Sequence of chain 1.B:
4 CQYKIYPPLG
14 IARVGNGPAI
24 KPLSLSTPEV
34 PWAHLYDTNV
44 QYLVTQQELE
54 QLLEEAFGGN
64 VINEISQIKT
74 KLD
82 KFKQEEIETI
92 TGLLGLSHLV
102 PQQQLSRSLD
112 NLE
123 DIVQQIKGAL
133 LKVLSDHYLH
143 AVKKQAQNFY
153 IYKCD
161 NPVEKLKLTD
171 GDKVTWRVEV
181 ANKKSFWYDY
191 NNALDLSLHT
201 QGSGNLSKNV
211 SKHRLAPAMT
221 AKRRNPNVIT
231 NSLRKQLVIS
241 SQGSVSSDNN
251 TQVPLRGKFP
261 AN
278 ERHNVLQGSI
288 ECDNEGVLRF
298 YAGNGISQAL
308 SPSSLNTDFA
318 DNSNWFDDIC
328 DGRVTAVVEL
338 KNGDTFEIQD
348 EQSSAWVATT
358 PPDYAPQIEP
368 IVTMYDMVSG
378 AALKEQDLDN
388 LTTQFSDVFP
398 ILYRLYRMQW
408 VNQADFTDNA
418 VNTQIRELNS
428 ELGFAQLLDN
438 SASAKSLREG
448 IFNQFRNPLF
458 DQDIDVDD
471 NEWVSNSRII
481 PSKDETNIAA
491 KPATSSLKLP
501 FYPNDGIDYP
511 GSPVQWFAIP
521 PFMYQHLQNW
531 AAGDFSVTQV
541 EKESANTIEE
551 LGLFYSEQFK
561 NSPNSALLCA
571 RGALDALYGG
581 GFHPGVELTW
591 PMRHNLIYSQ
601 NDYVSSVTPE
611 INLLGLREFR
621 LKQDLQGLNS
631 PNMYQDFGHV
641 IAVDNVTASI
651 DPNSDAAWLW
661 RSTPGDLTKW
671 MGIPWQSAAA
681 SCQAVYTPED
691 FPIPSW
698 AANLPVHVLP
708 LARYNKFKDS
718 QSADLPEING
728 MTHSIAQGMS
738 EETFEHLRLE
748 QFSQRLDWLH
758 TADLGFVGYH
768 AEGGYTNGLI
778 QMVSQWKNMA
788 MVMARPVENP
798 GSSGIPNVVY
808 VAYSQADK

Binding-site contacts:
Ligand atom OXT contacts residue TYR772 of chain 1.A at 4.5 Å.
Ligand atom N contacts residue TRQ697 of chain 1.A at 2.3 Å (h-bond).
Ligand atom CA contacts residue HIS583 of chain 1.A at 4.1 Å.
Ligand atom O contacts residue PHE316 of chain 1.A at 3.8 Å.
Ligand atom N contacts residue TRP696 of chain 1.A at 4.0 Å.
Ligand atom O contacts residue SER681 of chain 1.A at 4.4 Å.
Ligand atom O contacts residue HIS583 of chain 1.A at 3.2 Å (h-bond).
Ligand atom OXT contacts residue HIS767 of chain 1.B at 2.5 Å (h-bond).
Ligand atom N contacts residue HIS583 of chain 1.A at 3.0 Å (h-bond).
Ligand atom C contacts residue TRP696 of chain 1.A at 3.9 Å (hydrophobic).
Ligand atom O contacts residue TYR766 of chain 1.B at 2.5 Å (h-bond).
Ligand atom OXT contacts residue TRP696 of chain 1.A at 4.0 Å.
Ligand atom CA contacts residue TRQ697 of chain 1.A at 3.7 Å.
Ligand atom C contacts residue HIS767 of chain 1.B at 3.3 Å.
Ligand atom OXT contacts residue SER681 of chain 1.A at 2.8 Å (h-bond).
Ligand atom N contacts residue SER681 of chain 1.A at 4.3 Å.
Ligand atom N contacts residue PHE316 of chain 1.A at 4.4 Å.
Ligand atom C contacts residue SER681 of chain 1.A at 3.4 Å.
Ligand atom C contacts residue HIS583 of chain 1.A at 4.3 Å.
Ligand atom O contacts residue HIS767 of chain 1.B at 3.5 Å (h-bond).
Ligand atom CA contacts residue SER681 of chain 1.A at 3.1 Å.
Ligand atom CA contacts residue PHE316 of chain 1.A at 4.1 Å (hydrophobic).
Ligand atom OXT contacts residue TYR766 of chain 1.B at 3.2 Å.
Ligand atom CA contacts residue CYS682 of chain 1.A at 4.2 Å (hydrophobic).
Ligand atom CA contacts residue TRP696 of chain 1.A at 4.0 Å (hydrophobic).
Ligand atom O contacts residue TRP696 of chain 1.A at 4.0 Å.
Ligand atom C contacts residue TYR766 of chain 1.B at 3.4 Å (hydrophobic).
Ligand atom C contacts residue PHE316 of chain 1.A at 4.0 Å (hydrophobic).

Sequence of chain 1.A:
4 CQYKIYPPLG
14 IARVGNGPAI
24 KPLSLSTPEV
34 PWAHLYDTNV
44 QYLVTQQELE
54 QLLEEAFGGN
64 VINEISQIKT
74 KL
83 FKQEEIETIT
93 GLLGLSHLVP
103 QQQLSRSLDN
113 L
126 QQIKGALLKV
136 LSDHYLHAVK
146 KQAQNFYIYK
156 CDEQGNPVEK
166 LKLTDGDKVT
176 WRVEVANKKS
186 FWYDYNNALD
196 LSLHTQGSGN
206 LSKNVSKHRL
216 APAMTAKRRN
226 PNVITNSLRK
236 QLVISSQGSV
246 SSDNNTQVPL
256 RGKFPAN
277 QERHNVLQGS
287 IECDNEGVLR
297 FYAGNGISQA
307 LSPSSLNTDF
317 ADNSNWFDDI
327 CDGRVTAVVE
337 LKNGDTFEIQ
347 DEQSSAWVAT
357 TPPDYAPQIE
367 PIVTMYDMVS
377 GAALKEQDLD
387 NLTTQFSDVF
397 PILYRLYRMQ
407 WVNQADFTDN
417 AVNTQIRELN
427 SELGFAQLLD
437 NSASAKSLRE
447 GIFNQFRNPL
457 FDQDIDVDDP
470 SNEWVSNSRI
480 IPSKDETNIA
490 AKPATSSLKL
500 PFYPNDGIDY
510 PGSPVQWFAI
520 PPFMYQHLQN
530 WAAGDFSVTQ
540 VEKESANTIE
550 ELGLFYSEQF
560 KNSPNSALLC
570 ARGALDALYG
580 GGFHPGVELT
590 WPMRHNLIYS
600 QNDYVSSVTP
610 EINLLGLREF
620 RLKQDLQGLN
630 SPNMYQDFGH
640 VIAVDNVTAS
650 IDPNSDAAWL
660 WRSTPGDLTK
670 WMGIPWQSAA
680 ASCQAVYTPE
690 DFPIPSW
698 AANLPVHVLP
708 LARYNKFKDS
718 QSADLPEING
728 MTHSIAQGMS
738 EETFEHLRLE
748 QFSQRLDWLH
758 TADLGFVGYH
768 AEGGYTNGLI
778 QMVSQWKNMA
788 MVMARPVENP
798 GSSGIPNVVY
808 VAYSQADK

The small molecule below binds the protein below.
Small molecule (SMILES): NCC(=O)O